Sequence of chain 1.A:
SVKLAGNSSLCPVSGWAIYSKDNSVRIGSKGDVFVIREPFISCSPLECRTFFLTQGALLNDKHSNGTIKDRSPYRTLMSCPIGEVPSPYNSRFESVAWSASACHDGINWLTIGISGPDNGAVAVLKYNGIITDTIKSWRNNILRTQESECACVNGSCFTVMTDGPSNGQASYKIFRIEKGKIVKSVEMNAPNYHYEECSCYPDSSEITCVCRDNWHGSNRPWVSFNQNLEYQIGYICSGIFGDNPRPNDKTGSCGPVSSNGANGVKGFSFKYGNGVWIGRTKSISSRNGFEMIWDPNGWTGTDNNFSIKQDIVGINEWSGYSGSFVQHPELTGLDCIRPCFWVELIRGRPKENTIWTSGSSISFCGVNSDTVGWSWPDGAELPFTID

This small molecule binds to this protein.
Small molecule (SMILES): CC(=O)N[C@@H]1[C@@H](O)[C@H](O)[C@@H](CO)O[C@H]1O

Binding-site contacts:
Ligand atom C5 contacts residue ASN154 of chain 1.A at 3.8 Å.
Ligand atom N2 contacts residue ASN154 of chain 1.A at 3.1 Å (h-bond).
Ligand atom C3 contacts residue ASN154 of chain 1.A at 3.9 Å.
Ligand atom C2 contacts residue FUC3 of chain 1.E at 3.9 Å.
Ligand atom C1 contacts residue ASN154 of chain 1.A at 1.5 Å.
Ligand atom C6 contacts residue LYS3 of chain 1.A at 3.5 Å.
Ligand atom O7 contacts residue ASN154 of chain 1.A at 3.6 Å (h-bond).
Ligand atom C4 contacts residue ASN154 of chain 1.A at 4.3 Å.
Ligand atom O6 contacts residue LYS3 of chain 1.A at 4.4 Å.
Ligand atom C8 contacts residue FUC3 of chain 1.E at 4.1 Å.
Ligand atom C3 contacts residue FUC3 of chain 1.E at 4.0 Å.
Ligand atom C2 contacts residue ASN154 of chain 1.A at 2.5 Å.
Ligand atom O5 contacts residue LYS3 of chain 1.A at 3.1 Å (salt-bridge).
Ligand atom C7 contacts residue FUC3 of chain 1.E at 4.0 Å.
Ligand atom C7 contacts residue ASN154 of chain 1.A at 3.6 Å.
Ligand atom C5 contacts residue LYS3 of chain 1.A at 3.5 Å.
Ligand atom N2 contacts residue FUC3 of chain 1.E at 3.1 Å (h-bond).
Ligand atom C1 contacts residue FUC3 of chain 1.E at 4.0 Å.
Ligand atom C1 contacts residue LYS3 of chain 1.A at 3.8 Å.
Ligand atom O5 contacts residue FUC3 of chain 1.E at 4.5 Å.
Ligand atom O5 contacts residue ASN154 of chain 1.A at 2.4 Å (h-bond).